Sequence of chain 1.A:
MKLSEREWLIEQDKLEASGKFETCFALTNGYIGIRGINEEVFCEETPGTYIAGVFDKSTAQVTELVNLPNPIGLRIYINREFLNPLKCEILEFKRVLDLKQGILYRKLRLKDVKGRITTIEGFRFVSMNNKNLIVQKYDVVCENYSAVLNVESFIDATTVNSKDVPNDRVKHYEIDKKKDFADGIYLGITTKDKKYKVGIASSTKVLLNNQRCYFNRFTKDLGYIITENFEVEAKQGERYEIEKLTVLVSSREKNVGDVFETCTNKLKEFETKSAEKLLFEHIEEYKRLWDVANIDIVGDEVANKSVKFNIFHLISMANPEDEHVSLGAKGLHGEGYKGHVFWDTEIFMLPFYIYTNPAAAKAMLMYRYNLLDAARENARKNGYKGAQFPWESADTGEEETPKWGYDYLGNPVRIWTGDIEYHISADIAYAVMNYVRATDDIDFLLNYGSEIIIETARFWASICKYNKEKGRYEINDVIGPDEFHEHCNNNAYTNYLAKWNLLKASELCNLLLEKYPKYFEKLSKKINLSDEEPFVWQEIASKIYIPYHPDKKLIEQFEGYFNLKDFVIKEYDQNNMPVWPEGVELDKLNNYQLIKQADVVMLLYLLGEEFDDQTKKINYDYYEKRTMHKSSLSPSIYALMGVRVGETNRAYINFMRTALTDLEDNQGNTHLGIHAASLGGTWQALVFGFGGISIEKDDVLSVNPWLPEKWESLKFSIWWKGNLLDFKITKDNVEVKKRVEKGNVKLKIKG

Binding-site contacts:
Ligand atom C2 contacts residue TYR337 of chain 1.A at 3.7 Å (hydrophobic).
Ligand atom O3 contacts residue LEU633 of chain 1.A at 3.7 Å.
Ligand atom O3 contacts residue GLU483 of chain 1.A at 3.1 Å (salt-bridge).
Ligand atom C2 contacts residue GLU483 of chain 1.A at 3.7 Å.
Ligand atom C6 contacts residue GLU392 of chain 1.A at 3.6 Å.
Ligand atom O2 contacts residue GLU483 of chain 1.A at 3.1 Å (salt-bridge).
Ligand atom O2 contacts residue GLN597 of chain 1.A at 2.8 Å (h-bond).
Ligand atom O3 contacts residue TRP391 of chain 1.A at 2.8 Å (h-bond).
Ligand atom C2 contacts residue GLN597 of chain 1.A at 3.7 Å.
Ligand atom O3 contacts residue GLU483 of chain 1.A at 2.6 Å (salt-bridge).
Ligand atom O6 contacts residue ALA329 of chain 1.A at 3.7 Å.
Ligand atom C2 contacts residue GLU483 of chain 1.A at 3.5 Å.
Ligand atom O6 contacts residue GLU392 of chain 1.A at 2.8 Å (salt-bridge).
Ligand atom C4 contacts residue GLU392 of chain 1.A at 3.4 Å.
Ligand atom C3 contacts residue GLU483 of chain 1.A at 2.8 Å.
Ligand atom O2 contacts residue GLU483 of chain 1.A at 2.9 Å (salt-bridge).
Ligand atom O4 contacts residue PHE342 of chain 1.A at 3.7 Å.
Ligand atom C6 contacts residue PHE342 of chain 1.A at 3.6 Å (hydrophobic).
Ligand atom C4 contacts residue ASP344 of chain 1.A at 3.3 Å.
Ligand atom O6 contacts residue ASP344 of chain 1.A at 2.2 Å (salt-bridge).
Ligand atom O1 contacts residue LYS596 of chain 1.A at 3.5 Å (salt-bridge).
Ligand atom C5 contacts residue PHE342 of chain 1.A at 3.8 Å (hydrophobic).
Ligand atom C3 contacts residue GLU483 of chain 1.A at 3.4 Å.
Ligand atom O3 contacts residue PHE342 of chain 1.A at 3.5 Å.
Ligand atom O4 contacts residue GLU392 of chain 1.A at 3.0 Å (salt-bridge).
Ligand atom O3 contacts residue GLN597 of chain 1.A at 3.1 Å (h-bond).
Ligand atom C1 contacts residue TYR337 of chain 1.A at 3.5 Å (hydrophobic).
Ligand atom O3 contacts residue TRP343 of chain 1.A at 3.4 Å (h-bond).
Ligand atom O4 contacts residue TRP391 of chain 1.A at 3.3 Å (h-bond).
Ligand atom O4 contacts residue TRP343 of chain 1.A at 3.0 Å (h-bond).
Ligand atom C6 contacts residue ASP344 of chain 1.A at 3.4 Å.
Ligand atom O5 contacts residue TYR337 of chain 1.A at 3.6 Å.
Ligand atom O2 contacts residue LYS596 of chain 1.A at 3.5 Å (salt-bridge).
Ligand atom C6 contacts residue TYR337 of chain 1.A at 3.7 Å (hydrophobic).
Ligand atom O5 contacts residue SO41 of chain 1.C at 3.5 Å (h-bond).
Ligand atom O4 contacts residue THR417 of chain 1.A at 2.6 Å (h-bond).
Ligand atom O4 contacts residue ASP344 of chain 1.A at 2.3 Å (salt-bridge).
Ligand atom O5 contacts residue TYR337 of chain 1.A at 3.1 Å (h-bond).
Ligand atom O2 contacts residue LYS596 of chain 1.A at 2.8 Å (salt-bridge).
Ligand atom O1 contacts residue TYR337 of chain 1.A at 3.3 Å (h-bond).

This protein binds this small molecule.
Small molecule (SMILES): OC[C@H]1O[C@H](O[C@@H]2[C@@H](O)[C@H](O)[C@@H](CO)O[C@H]2O)[C@H](O)[C@@H](O)[C@@H]1O